Binding-site contacts:
Ligand atom S31 contacts residue HUM1 of chain 1.B at 0.8 Å.
Ligand atom C21 contacts residue HUM1 of chain 1.B at 0.2 Å.
Ligand atom C01 contacts residue HUM1 of chain 1.B at 0.7 Å.
Ligand atom C03 contacts residue HUM1 of chain 1.B at 0.3 Å.
Ligand atom O30 contacts residue ZN1 of chain 1.D at 2.1 Å.
Ligand atom F14 contacts residue HUM1 of chain 1.B at 1.3 Å.
Ligand atom N05 contacts residue HUM1 of chain 1.B at 0.2 Å (h-bond).
Ligand atom C22 contacts residue HUM1 of chain 1.B at 0.1 Å.
Ligand atom C20 contacts residue HUM1 of chain 1.B at 0.1 Å.
Ligand atom C15 contacts residue HUM1 of chain 1.B at 0.1 Å.
Ligand atom O30 contacts residue GLU78 of chain 1.A at 2.4 Å (salt-bridge).
Ligand atom N29 contacts residue HIS265 of chain 1.A at 2.8 Å (h-bond).
Ligand atom C10 contacts residue HUM1 of chain 1.B at 0.1 Å.
Ligand atom O28 contacts residue HUM1 of chain 1.B at 0.2 Å (h-bond).
Ligand atom O17 contacts residue HUM1 of chain 1.B at 0.2 Å (h-bond).
Ligand atom C12 contacts residue HUM1 of chain 1.B at 0.1 Å.
Ligand atom C13 contacts residue HUM1 of chain 1.B at 0.1 Å.
Ligand atom C23 contacts residue HUM1 of chain 1.B at 0.1 Å.
Ligand atom C18 contacts residue HUM1 of chain 1.B at 0.1 Å.
Ligand atom N29 contacts residue HUM1 of chain 1.B at 0.2 Å (h-bond).
Ligand atom C09 contacts residue HUM1 of chain 1.B at 0.1 Å.
Ligand atom O34 contacts residue HUM1 of chain 1.B at 1.6 Å.
Ligand atom O28 contacts residue THR191 of chain 1.A at 2.7 Å (h-bond).
Ligand atom O33 contacts residue HUM1 of chain 1.B at 1.8 Å.
Ligand atom C25 contacts residue HUM1 of chain 1.B at 0.2 Å.
Ligand atom C08 contacts residue HUM1 of chain 1.B at 0.1 Å.
Ligand atom C24 contacts residue HUM1 of chain 1.B at 0.0 Å.
Ligand atom C04 contacts residue HUM1 of chain 1.B at 0.2 Å.
Ligand atom C27 contacts residue HUM1 of chain 1.B at 0.3 Å.
Ligand atom C26 contacts residue HUM1 of chain 1.B at 0.1 Å.
Ligand atom C06 contacts residue HUM1 of chain 1.B at 0.2 Å.
Ligand atom C16 contacts residue HUM1 of chain 1.B at 0.1 Å.
Ligand atom C07 contacts residue HUM1 of chain 1.B at 0.1 Å.
Ligand atom O11 contacts residue HUM1 of chain 1.B at 0.1 Å (h-bond).
Ligand atom C27 contacts residue ZN1 of chain 1.D at 2.9 Å.
Ligand atom C32 contacts residue HUM1 of chain 1.B at 1.1 Å.
Ligand atom C02 contacts residue HUM1 of chain 1.B at 0.5 Å.
Ligand atom O30 contacts residue HUM1 of chain 1.B at 0.2 Å (h-bond).
Ligand atom C19 contacts residue HUM1 of chain 1.B at 0.0 Å.
Ligand atom O28 contacts residue ZN1 of chain 1.D at 2.2 Å.

Sequence of chain 1.A:
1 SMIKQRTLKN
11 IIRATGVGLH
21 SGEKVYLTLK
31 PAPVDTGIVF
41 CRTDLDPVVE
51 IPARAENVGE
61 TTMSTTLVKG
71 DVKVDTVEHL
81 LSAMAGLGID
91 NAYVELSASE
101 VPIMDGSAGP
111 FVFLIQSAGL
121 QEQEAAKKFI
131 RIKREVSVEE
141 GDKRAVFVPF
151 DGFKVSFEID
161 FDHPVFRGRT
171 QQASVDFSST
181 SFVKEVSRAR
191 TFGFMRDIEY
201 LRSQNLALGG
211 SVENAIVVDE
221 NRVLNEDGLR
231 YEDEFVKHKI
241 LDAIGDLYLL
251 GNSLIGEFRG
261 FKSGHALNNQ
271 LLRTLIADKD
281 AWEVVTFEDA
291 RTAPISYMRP

The small molecule below binds the protein below.
Small molecule (SMILES): C[C@@](CCn1ccc(-c2ccc(OCc3ccccc3)cc2F)cc1=O)(C(=O)NO)S(C)(=O)=O